Sequence of chain 1.H:
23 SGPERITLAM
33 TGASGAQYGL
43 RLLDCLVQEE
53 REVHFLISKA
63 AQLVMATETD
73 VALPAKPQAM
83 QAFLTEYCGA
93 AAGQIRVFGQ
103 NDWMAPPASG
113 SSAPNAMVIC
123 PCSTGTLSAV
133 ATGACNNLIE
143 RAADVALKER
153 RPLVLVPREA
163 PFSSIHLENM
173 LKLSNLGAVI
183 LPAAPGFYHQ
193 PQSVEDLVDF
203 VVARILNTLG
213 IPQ

Sequence of chain 1.C:
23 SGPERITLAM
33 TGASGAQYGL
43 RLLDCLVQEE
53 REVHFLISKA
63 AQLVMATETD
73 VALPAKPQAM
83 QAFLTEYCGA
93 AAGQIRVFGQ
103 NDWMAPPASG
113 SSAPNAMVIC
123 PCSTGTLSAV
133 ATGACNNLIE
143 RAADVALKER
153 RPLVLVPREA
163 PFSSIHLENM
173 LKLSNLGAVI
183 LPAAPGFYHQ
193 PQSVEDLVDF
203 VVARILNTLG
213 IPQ

Sequence of chain 1.A:
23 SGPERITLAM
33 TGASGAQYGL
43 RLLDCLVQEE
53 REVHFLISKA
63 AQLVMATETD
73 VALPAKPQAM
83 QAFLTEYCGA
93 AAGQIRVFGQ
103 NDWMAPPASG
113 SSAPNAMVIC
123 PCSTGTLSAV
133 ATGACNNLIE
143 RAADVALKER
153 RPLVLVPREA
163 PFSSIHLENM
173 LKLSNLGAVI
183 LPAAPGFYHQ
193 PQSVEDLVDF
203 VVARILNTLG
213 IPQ

A small-molecule ligand and the protein it binds are described below.
Small molecule (SMILES): CC(C)=CCC/C(C)=C\COP(=O)(O)O

Binding-site contacts:
Ligand atom O03 contacts residue GLU161 of chain 1.H at 4.2 Å.
Ligand atom C09 contacts residue FMN1 of chain 1.JA at 3.9 Å.
Ligand atom O05 contacts residue SER111 of chain 1.C at 2.4 Å (h-bond).
Ligand atom C11 contacts residue TYR190 of chain 1.A at 3.7 Å (hydrophobic).
Ligand atom O05 contacts residue TYR190 of chain 1.A at 3.5 Å (h-bond).
Ligand atom O01 contacts residue LYS150 of chain 1.C at 3.8 Å.
Ligand atom O04 contacts residue ARG160 of chain 1.H at 3.0 Å (salt-bridge).
Ligand atom C10 contacts residue ALA110 of chain 1.C at 3.4 Å (hydrophobic).
Ligand atom O04 contacts residue TYR190 of chain 1.A at 3.0 Å (h-bond).
Ligand atom C06 contacts residue ARG143 of chain 1.C at 3.9 Å.
Ligand atom C06 contacts residue TYR190 of chain 1.A at 3.6 Å (hydrophobic).
Ligand atom C07 contacts residue TYR190 of chain 1.A at 3.7 Å (hydrophobic).
Ligand atom P02 contacts residue ARG160 of chain 1.H at 4.1 Å.
Ligand atom C10 contacts residue FMN1 of chain 1.JA at 3.5 Å.
Ligand atom O03 contacts residue SER111 of chain 1.C at 3.3 Å (h-bond).
Ligand atom C09 contacts residue TRP105 of chain 1.C at 3.7 Å (hydrophobic).
Ligand atom C10 contacts residue ARG143 of chain 1.C at 4.0 Å.
Ligand atom P02 contacts residue GLU161 of chain 1.H at 3.7 Å.
Ligand atom C15 contacts residue TYR190 of chain 1.A at 3.4 Å (hydrophobic).
Ligand atom O01 contacts residue GLU161 of chain 1.H at 2.8 Å (salt-bridge).
Ligand atom P02 contacts residue SER111 of chain 1.C at 3.5 Å.
Ligand atom O03 contacts residue LYS150 of chain 1.C at 3.1 Å (salt-bridge).
Ligand atom C10 contacts residue TRP105 of chain 1.C at 4.0 Å (hydrophobic).
Ligand atom C08 contacts residue FMN1 of chain 1.JA at 3.6 Å.
Ligand atom P02 contacts residue LYS150 of chain 1.C at 4.0 Å.
Ligand atom C06 contacts residue SER111 of chain 1.C at 3.4 Å.
Ligand atom C08 contacts residue SER111 of chain 1.C at 3.9 Å.
Ligand atom C07 contacts residue FMN1 of chain 1.JA at 3.8 Å.
Ligand atom O04 contacts residue GLU161 of chain 1.H at 3.7 Å.
Ligand atom P02 contacts residue ARG143 of chain 1.C at 3.8 Å.
Ligand atom C07 contacts residue SER111 of chain 1.C at 3.4 Å.
Ligand atom O01 contacts residue ARG143 of chain 1.C at 2.6 Å (salt-bridge).
Ligand atom C10 contacts residue SER111 of chain 1.C at 4.3 Å.
Ligand atom C15 contacts residue THR69 of chain 1.H at 4.2 Å.
Ligand atom O01 contacts residue ARG160 of chain 1.H at 4.0 Å.
Ligand atom O03 contacts residue GLY112 of chain 1.C at 2.9 Å (h-bond).
Ligand atom C06 contacts residue FMN1 of chain 1.JA at 3.4 Å.
Ligand atom P02 contacts residue TYR190 of chain 1.A at 3.7 Å.
Ligand atom P02 contacts residue GLY112 of chain 1.C at 4.2 Å.
Ligand atom O05 contacts residue ARG143 of chain 1.C at 3.9 Å.